The protein below binds the small molecule below.
Small molecule (SMILES): Nc1nc2c(ncn2[C@H]2C[C@H](O)[C@@H](CO[P](=O)(O)N[P](=O)(O)OP(=O)(O)O)O2)c(=O)[nH]1

Sequence of chain 1.A:
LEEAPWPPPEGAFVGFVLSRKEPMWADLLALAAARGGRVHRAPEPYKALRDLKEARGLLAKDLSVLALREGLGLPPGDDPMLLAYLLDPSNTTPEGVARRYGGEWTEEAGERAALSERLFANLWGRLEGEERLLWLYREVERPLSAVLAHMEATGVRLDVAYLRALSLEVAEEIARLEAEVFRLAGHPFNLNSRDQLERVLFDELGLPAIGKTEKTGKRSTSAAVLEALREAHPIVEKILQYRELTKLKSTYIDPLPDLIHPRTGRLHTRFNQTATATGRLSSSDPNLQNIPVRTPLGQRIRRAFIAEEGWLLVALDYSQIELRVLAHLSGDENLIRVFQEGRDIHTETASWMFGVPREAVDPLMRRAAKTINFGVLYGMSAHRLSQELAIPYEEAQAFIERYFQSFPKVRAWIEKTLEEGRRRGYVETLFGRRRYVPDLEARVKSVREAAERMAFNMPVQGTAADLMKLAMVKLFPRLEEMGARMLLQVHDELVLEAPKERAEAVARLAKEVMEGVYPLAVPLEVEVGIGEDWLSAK

Binding-site contacts:
Ligand atom PG contacts residue GLN322 of chain 1.A at 3.6 Å.
Ligand atom PA contacts residue MN1 of chain 1.D at 3.4 Å.
Ligand atom N7 contacts residue LYS372 of chain 1.A at 2.9 Å (salt-bridge).
Ligand atom O1G contacts residue ARG368 of chain 1.A at 3.0 Å (salt-bridge).
Ligand atom O1G contacts residue SER321 of chain 1.A at 3.4 Å.
Ligand atom PB contacts residue MN1 of chain 1.D at 3.2 Å.
Ligand atom O1B contacts residue ILE323 of chain 1.A at 3.2 Å (h-bond).
Ligand atom O1B contacts residue MN1 of chain 1.D at 2.2 Å.
Ligand atom C5' contacts residue ASP494 of chain 1.A at 3.5 Å.
Ligand atom O1B contacts residue ASP494 of chain 1.A at 3.3 Å (salt-bridge).
Ligand atom O3B contacts residue HIS348 of chain 1.A at 3.4 Å.
Ligand atom O1G contacts residue GLN322 of chain 1.A at 3.1 Å (h-bond).
Ligand atom O2A contacts residue MN1 of chain 1.E at 3.7 Å.
Ligand atom PA contacts residue MN1 of chain 1.E at 3.4 Å.
Ligand atom O1A contacts residue ASP319 of chain 1.A at 3.4 Å (salt-bridge).
Ligand atom C2' contacts residue GLU324 of chain 1.A at 3.5 Å.
Ligand atom O3G contacts residue MN1 of chain 1.D at 2.1 Å.
Ligand atom N2 contacts residue TYR380 of chain 1.A at 3.4 Å.
Ligand atom O1B contacts residue TYR320 of chain 1.A at 3.3 Å (h-bond).
Ligand atom O2B contacts residue GLN322 of chain 1.A at 3.5 Å.
Ligand atom PG contacts residue MN1 of chain 1.D at 3.4 Å.
Ligand atom C1' contacts residue GLU324 of chain 1.A at 3.6 Å.
Ligand atom O3G contacts residue ASP319 of chain 1.A at 2.9 Å (salt-bridge).
Ligand atom O3' contacts residue ILE323 of chain 1.A at 3.2 Å.
Ligand atom O4' contacts residue ARG282 of chain 1.A at 3.3 Å (salt-bridge).
Ligand atom O1A contacts residue ASP494 of chain 1.A at 3.0 Å (salt-bridge).
Ligand atom O1B contacts residue GLN322 of chain 1.A at 3.3 Å (h-bond).
Ligand atom O3G contacts residue TYR320 of chain 1.A at 3.0 Å (h-bond).
Ligand atom O1A contacts residue MN1 of chain 1.E at 2.2 Å.
Ligand atom O3B contacts residue MN1 of chain 1.D at 3.6 Å.
Ligand atom O3' contacts residue GLU324 of chain 1.A at 3.2 Å (salt-bridge).
Ligand atom O2B contacts residue PHE376 of chain 1.A at 3.2 Å.
Ligand atom O3B contacts residue GLN322 of chain 1.A at 3.2 Å (h-bond).
Ligand atom O2G contacts residue ARG368 of chain 1.A at 2.7 Å (salt-bridge).
Ligand atom N3A contacts residue MN1 of chain 1.D at 3.5 Å.
Ligand atom C2' contacts residue PHE376 of chain 1.A at 3.5 Å (hydrophobic).
Ligand atom O3' contacts residue PHE376 of chain 1.A at 3.1 Å.
Ligand atom O1A contacts residue MN1 of chain 1.D at 2.4 Å.
Ligand atom C3' contacts residue PHE376 of chain 1.A at 3.5 Å (hydrophobic).
Ligand atom O2B contacts residue HIS348 of chain 1.A at 3.0 Å (h-bond).